Binding-site contacts:
Ligand atom C8 contacts residue MET253 of chain 1.A at 4.2 Å (hydrophobic).
Ligand atom O6 contacts residue THR268 of chain 1.A at 3.5 Å.
Ligand atom C2 contacts residue ASN266 of chain 1.A at 2.5 Å.
Ligand atom C1 contacts residue ASN266 of chain 1.A at 1.4 Å.
Ligand atom C7 contacts residue ASN266 of chain 1.A at 4.0 Å.
Ligand atom O5 contacts residue THR268 of chain 1.A at 3.2 Å (h-bond).
Ligand atom C3 contacts residue ASN266 of chain 1.A at 3.8 Å.
Ligand atom C8 contacts residue THR252 of chain 1.A at 3.5 Å.
Ligand atom C1 contacts residue THR268 of chain 1.A at 3.3 Å.
Ligand atom C7 contacts residue MET253 of chain 1.A at 4.2 Å (hydrophobic).
Ligand atom C5 contacts residue ASN266 of chain 1.A at 3.7 Å.
Ligand atom N2 contacts residue ASN266 of chain 1.A at 2.9 Å (h-bond).
Ligand atom C5 contacts residue THR268 of chain 1.A at 3.9 Å.
Ligand atom C4 contacts residue ASN266 of chain 1.A at 4.2 Å.
Ligand atom C6 contacts residue THR268 of chain 1.A at 4.4 Å.
Ligand atom C8 contacts residue LEU249 of chain 1.A at 4.4 Å (hydrophobic).
Ligand atom O5 contacts residue ASN266 of chain 1.A at 2.4 Å (h-bond).

Sequence of chain 1.A:
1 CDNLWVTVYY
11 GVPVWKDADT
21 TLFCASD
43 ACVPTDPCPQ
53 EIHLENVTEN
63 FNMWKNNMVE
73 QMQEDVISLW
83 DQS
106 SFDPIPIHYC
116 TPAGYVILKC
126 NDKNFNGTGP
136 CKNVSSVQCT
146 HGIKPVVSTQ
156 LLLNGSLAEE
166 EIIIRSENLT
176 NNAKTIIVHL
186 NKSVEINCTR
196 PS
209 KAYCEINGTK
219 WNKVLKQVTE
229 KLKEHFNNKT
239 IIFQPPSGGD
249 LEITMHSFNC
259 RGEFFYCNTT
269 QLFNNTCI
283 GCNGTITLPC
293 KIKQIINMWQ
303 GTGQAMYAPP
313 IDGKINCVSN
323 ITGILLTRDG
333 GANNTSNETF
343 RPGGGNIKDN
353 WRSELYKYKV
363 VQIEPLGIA

The protein below binds the small molecule below.
Small molecule (SMILES): CC(=O)N[C@@H]1[C@@H](O)[C@H](O)[C@@H](CO)O[C@H]1O